The protein below binds the small molecule below.
Small molecule (SMILES): CC(=O)N[C@@H]1[C@@H](O)[C@H](O)[C@@H](CO)O[C@H]1O

Binding-site contacts:
Ligand atom C1 contacts residue THR414 of chain 1.A at 3.9 Å.
Ligand atom C2 contacts residue ASN412 of chain 1.A at 2.5 Å.
Ligand atom C1 contacts residue ASN412 of chain 1.A at 1.5 Å.
Ligand atom O5 contacts residue THR414 of chain 1.A at 3.3 Å.
Ligand atom O6 contacts residue THR414 of chain 1.A at 4.3 Å.
Ligand atom O5 contacts residue ASN412 of chain 1.A at 2.5 Å (h-bond).
Ligand atom C2 contacts residue THR414 of chain 1.A at 4.0 Å.
Ligand atom C4 contacts residue THR414 of chain 1.A at 3.9 Å.
Ligand atom C4 contacts residue ASN412 of chain 1.A at 4.3 Å.
Ligand atom C5 contacts residue THR414 of chain 1.A at 3.9 Å.
Ligand atom O7 contacts residue ASN412 of chain 1.A at 3.2 Å (h-bond).
Ligand atom C6 contacts residue THR414 of chain 1.A at 3.6 Å.
Ligand atom N2 contacts residue ASN412 of chain 1.A at 2.8 Å (h-bond).
Ligand atom C5 contacts residue ASN412 of chain 1.A at 3.7 Å.
Ligand atom C7 contacts residue ASN412 of chain 1.A at 3.6 Å.
Ligand atom C3 contacts residue ASN412 of chain 1.A at 3.8 Å.

Sequence of chain 1.A:
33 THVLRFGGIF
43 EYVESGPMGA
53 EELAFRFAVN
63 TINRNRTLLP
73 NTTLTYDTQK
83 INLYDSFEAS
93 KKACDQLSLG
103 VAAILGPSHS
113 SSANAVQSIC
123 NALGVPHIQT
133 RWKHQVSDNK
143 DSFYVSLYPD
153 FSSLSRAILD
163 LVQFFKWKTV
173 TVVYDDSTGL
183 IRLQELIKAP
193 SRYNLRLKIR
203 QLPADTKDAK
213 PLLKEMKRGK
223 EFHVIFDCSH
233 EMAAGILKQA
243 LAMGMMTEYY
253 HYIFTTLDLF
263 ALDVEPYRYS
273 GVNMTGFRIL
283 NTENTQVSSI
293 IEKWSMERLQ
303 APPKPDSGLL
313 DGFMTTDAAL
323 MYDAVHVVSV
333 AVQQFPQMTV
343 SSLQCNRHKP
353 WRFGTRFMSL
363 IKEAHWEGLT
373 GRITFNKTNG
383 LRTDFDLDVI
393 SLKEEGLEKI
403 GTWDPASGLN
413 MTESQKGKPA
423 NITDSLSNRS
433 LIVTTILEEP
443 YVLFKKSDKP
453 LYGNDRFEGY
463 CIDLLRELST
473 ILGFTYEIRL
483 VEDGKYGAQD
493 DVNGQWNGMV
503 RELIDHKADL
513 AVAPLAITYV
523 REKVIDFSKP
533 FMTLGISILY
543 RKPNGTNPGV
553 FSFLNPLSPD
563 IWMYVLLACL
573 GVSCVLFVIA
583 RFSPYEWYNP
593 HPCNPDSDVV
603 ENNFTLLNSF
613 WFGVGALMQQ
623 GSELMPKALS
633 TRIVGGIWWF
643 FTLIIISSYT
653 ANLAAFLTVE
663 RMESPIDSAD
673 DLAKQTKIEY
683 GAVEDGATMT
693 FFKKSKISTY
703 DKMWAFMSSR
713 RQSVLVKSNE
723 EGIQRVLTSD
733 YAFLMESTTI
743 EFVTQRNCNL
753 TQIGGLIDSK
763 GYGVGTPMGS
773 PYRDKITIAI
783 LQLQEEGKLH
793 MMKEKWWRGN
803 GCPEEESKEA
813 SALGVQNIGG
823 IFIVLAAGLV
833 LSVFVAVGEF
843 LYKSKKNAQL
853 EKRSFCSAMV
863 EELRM